Binding-site contacts:
Ligand atom O7 contacts residue ASN117 of chain 1.A at 3.3 Å (h-bond).
Ligand atom C8 contacts residue ASN117 of chain 1.A at 4.3 Å.
Ligand atom O6 contacts residue ASN117 of chain 1.A at 4.4 Å.
Ligand atom C3 contacts residue ASN117 of chain 1.A at 3.8 Å.
Ligand atom N2 contacts residue ASN117 of chain 1.A at 2.9 Å (h-bond).
Ligand atom C2 contacts residue ASN117 of chain 1.A at 2.5 Å.
Ligand atom O5 contacts residue ASN117 of chain 1.A at 2.4 Å (h-bond).
Ligand atom C7 contacts residue ASN117 of chain 1.A at 3.2 Å.
Ligand atom C1 contacts residue ASN117 of chain 1.A at 1.4 Å.
Ligand atom C5 contacts residue ASN117 of chain 1.A at 3.7 Å.
Ligand atom C4 contacts residue ASN117 of chain 1.A at 4.2 Å.

Sequence of chain 1.A:
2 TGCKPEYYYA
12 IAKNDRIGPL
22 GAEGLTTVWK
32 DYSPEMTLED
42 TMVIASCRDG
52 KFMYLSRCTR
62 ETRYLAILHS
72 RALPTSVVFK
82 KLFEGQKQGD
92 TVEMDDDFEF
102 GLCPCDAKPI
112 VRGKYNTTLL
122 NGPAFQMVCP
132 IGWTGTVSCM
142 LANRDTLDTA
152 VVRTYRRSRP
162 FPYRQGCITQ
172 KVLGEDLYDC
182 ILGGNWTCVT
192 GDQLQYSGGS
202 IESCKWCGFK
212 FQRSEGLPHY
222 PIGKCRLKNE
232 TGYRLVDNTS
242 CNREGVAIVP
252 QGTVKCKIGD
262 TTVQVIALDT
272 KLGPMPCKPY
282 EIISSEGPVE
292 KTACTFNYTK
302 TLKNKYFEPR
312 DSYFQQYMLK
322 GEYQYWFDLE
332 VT

A protein and the small-molecule ligand that binds it are described below.
Small molecule (SMILES): CC(=O)N[C@@H]1[C@@H](O)[C@H](O)[C@@H](CO)O[C@H]1O